Sequence of chain 1.A:
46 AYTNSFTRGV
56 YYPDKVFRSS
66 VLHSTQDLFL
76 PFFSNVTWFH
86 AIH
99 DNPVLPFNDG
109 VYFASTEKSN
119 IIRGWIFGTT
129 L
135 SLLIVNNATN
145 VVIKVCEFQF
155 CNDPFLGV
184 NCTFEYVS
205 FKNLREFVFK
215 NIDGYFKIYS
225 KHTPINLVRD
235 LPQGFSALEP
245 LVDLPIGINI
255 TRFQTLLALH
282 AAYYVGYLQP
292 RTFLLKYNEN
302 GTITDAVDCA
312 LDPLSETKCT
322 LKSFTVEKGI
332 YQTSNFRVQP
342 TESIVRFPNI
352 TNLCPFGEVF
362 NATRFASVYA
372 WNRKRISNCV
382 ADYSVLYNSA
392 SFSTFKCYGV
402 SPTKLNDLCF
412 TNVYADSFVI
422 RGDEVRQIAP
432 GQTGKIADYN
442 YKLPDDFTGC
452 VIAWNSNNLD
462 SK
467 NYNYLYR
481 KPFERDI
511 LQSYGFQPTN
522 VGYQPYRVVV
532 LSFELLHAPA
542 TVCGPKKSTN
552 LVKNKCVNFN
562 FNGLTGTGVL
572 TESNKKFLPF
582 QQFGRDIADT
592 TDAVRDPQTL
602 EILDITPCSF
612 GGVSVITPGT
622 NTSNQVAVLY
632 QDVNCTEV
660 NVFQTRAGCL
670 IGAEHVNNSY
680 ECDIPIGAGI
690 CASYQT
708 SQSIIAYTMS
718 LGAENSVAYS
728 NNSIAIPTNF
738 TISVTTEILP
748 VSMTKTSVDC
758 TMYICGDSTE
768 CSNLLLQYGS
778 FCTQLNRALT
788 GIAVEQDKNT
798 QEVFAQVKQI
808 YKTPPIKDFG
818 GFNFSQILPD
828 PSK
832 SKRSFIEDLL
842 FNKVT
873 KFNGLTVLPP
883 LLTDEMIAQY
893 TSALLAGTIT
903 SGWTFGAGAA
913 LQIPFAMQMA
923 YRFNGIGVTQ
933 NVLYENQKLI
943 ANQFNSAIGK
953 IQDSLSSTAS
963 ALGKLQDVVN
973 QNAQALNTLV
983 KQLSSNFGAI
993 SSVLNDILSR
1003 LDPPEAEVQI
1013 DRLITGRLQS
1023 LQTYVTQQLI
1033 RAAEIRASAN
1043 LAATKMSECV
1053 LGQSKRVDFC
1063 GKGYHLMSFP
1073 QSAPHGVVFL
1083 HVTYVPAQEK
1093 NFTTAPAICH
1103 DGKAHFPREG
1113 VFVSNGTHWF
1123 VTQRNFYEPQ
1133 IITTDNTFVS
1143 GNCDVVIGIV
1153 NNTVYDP

A protein and the small-molecule ligand that binds it are described below.
Small molecule (SMILES): CC(=O)N[C@@H]1[C@@H](O)[C@H](O)[C@@H](CO)O[C@H]1O

Sequence of chain 1.D:
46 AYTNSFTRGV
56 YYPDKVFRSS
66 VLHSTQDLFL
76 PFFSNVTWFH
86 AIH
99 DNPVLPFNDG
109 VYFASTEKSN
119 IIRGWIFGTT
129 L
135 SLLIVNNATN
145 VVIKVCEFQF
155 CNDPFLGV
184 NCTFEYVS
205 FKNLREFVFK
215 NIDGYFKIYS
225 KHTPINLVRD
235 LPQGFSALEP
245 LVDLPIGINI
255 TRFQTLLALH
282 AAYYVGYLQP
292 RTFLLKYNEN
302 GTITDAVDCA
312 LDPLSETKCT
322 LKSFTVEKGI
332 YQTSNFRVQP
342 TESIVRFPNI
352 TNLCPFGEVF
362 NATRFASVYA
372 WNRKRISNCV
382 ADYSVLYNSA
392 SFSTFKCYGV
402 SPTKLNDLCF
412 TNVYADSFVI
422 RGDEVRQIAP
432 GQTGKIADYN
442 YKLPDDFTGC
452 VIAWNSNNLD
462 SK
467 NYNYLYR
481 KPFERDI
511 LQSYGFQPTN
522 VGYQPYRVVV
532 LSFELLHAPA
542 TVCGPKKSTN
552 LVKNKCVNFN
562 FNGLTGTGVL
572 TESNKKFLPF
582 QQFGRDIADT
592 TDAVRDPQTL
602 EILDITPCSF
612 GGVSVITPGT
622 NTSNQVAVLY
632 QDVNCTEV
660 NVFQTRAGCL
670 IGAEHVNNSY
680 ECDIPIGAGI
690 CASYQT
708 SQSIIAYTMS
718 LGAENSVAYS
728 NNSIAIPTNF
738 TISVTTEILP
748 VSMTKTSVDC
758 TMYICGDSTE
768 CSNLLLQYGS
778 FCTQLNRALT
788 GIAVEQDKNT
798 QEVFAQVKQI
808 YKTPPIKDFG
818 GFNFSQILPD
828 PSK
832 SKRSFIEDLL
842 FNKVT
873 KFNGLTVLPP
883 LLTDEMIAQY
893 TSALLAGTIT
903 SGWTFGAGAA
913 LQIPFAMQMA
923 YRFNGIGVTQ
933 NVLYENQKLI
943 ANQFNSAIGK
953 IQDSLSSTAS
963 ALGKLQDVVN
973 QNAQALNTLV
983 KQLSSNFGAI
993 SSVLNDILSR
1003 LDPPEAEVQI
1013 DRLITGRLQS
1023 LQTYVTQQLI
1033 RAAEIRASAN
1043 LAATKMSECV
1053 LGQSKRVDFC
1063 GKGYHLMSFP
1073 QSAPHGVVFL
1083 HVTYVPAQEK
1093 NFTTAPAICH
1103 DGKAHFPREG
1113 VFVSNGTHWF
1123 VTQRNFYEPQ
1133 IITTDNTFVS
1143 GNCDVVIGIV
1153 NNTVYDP

Binding-site contacts:
Ligand atom C1 contacts residue THR127 of chain 1.A at 4.2 Å.
Ligand atom O7 contacts residue ASN253 of chain 1.A at 4.0 Å.
Ligand atom C1 contacts residue ASN253 of chain 1.A at 1.5 Å.
Ligand atom O6 contacts residue THR255 of chain 1.A at 4.2 Å.
Ligand atom O5 contacts residue ASN253 of chain 1.A at 2.4 Å (h-bond).
Ligand atom C1 contacts residue THR255 of chain 1.A at 4.0 Å.
Ligand atom C3 contacts residue ASN253 of chain 1.A at 3.8 Å.
Ligand atom C8 contacts residue ASN253 of chain 1.A at 4.3 Å.
Ligand atom C7 contacts residue ASN253 of chain 1.A at 3.6 Å.
Ligand atom C4 contacts residue ASN253 of chain 1.A at 4.3 Å.
Ligand atom C8 contacts residue LYS481 of chain 1.D at 3.8 Å.
Ligand atom O5 contacts residue THR255 of chain 1.A at 4.0 Å.
Ligand atom O6 contacts residue THR127 of chain 1.A at 4.4 Å.
Ligand atom N2 contacts residue ASN253 of chain 1.A at 2.9 Å (h-bond).
Ligand atom C2 contacts residue ASN253 of chain 1.A at 2.5 Å.
Ligand atom C5 contacts residue THR255 of chain 1.A at 4.2 Å.
Ligand atom C5 contacts residue ASN253 of chain 1.A at 3.8 Å.
Ligand atom O5 contacts residue THR127 of chain 1.A at 3.8 Å.